This small molecule binds to this protein.
Small molecule (SMILES): C=CC1=C(C)C2=N3->[Ni]45<-N6=C(C=c7c(C)c(C=C)c(n74)=C2)C(C)=C(CCC(=O)O)C6=Cc2c(CCC(=O)O)c(C)c(n25)C=C13

Sequence of chain 1.F:
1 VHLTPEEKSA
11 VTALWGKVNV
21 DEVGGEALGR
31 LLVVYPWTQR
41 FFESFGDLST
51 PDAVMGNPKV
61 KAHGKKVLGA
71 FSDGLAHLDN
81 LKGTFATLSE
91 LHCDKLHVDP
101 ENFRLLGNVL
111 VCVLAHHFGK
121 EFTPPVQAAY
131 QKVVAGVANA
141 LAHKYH

Binding-site contacts:
Ligand atom NC contacts residue HIS92 of chain 1.F at 3.2 Å (h-bond).
Ligand atom CHB contacts residue HIS92 of chain 1.F at 3.8 Å.
Ligand atom CAA contacts residue LYS66 of chain 1.F at 3.6 Å.
Ligand atom NB contacts residue HIS92 of chain 1.F at 3.0 Å (h-bond).
Ligand atom CMA contacts residue LEU88 of chain 1.F at 3.8 Å (hydrophobic).
Ligand atom CHA contacts residue HIS63 of chain 1.F at 3.4 Å.
Ligand atom CHC contacts residue PHE103 of chain 1.F at 3.5 Å (hydrophobic).
Ligand atom C4D contacts residue HIS92 of chain 1.F at 3.8 Å.
Ligand atom C1D contacts residue HIS63 of chain 1.F at 3.5 Å.
Ligand atom CBC contacts residue PHE42 of chain 1.F at 3.6 Å (hydrophobic).
Ligand atom C3B contacts residue VAL67 of chain 1.F at 3.6 Å (hydrophobic).
Ligand atom CBC contacts residue LEU31 of chain 1.F at 3.8 Å (hydrophobic).
Ligand atom CAD contacts residue LEU96 of chain 1.F at 3.7 Å (hydrophobic).
Ligand atom C3D contacts residue LEU96 of chain 1.F at 3.4 Å (hydrophobic).
Ligand atom C4A contacts residue HIS92 of chain 1.F at 3.6 Å.
Ligand atom CMA contacts residue ALA70 of chain 1.F at 3.7 Å (hydrophobic).
Ligand atom CAC contacts residue PHE41 of chain 1.F at 3.7 Å (hydrophobic).
Ligand atom C1A contacts residue HIS63 of chain 1.F at 3.7 Å.
Ligand atom CMC contacts residue ASN102 of chain 1.F at 3.4 Å.
Ligand atom CBB contacts residue PHE71 of chain 1.F at 3.8 Å (hydrophobic).
Ligand atom CHD contacts residue PHE42 of chain 1.F at 3.8 Å (hydrophobic).
Ligand atom C1B contacts residue HIS92 of chain 1.F at 3.8 Å.
Ligand atom C4D contacts residue LEU96 of chain 1.F at 3.5 Å (hydrophobic).
Ligand atom CAB contacts residue LEU141 of chain 1.F at 3.4 Å (hydrophobic).
Ligand atom NI contacts residue HIS92 of chain 1.F at 2.1 Å.
Ligand atom NB contacts residue VAL67 of chain 1.F at 3.6 Å.
Ligand atom C3B contacts residue LEU141 of chain 1.F at 3.6 Å (hydrophobic).
Ligand atom C3D contacts residue HIS63 of chain 1.F at 3.8 Å.
Ligand atom ND contacts residue HIS63 of chain 1.F at 3.2 Å (h-bond).
Ligand atom CBA contacts residue LEU91 of chain 1.F at 3.2 Å (hydrophobic).
Ligand atom CMB contacts residue VAL67 of chain 1.F at 3.6 Å (hydrophobic).
Ligand atom CGA contacts residue LEU91 of chain 1.F at 3.8 Å (hydrophobic).
Ligand atom CBD contacts residue HIS63 of chain 1.F at 3.6 Å.
Ligand atom C1A contacts residue HIS92 of chain 1.F at 3.8 Å.
Ligand atom C4B contacts residue VAL67 of chain 1.F at 3.7 Å (hydrophobic).
Ligand atom CBC contacts residue PHE41 of chain 1.F at 3.7 Å (hydrophobic).
Ligand atom C1C contacts residue PHE103 of chain 1.F at 3.7 Å (hydrophobic).
Ligand atom C4D contacts residue HIS63 of chain 1.F at 3.3 Å.
Ligand atom ND contacts residue HIS92 of chain 1.F at 3.0 Å (h-bond).
Ligand atom NA contacts residue HIS92 of chain 1.F at 3.0 Å (h-bond).